Sequence of chain 21.B:
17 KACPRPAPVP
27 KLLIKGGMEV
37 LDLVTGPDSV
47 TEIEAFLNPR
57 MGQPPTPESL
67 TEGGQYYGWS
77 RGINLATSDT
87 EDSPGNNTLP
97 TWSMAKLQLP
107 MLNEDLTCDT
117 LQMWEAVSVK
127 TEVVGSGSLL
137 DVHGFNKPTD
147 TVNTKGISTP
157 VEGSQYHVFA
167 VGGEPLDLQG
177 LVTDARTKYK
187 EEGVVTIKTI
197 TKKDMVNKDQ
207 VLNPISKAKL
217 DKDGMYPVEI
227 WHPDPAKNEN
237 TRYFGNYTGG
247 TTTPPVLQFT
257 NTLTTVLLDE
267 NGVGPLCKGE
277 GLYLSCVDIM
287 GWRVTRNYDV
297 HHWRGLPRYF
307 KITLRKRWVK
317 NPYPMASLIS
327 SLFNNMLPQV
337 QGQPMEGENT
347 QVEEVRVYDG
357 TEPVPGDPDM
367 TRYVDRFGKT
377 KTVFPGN

Binding-site contacts:
Ligand atom C3 contacts residue GLY78 of chain 21.B at 4.1 Å.
Ligand atom O1B contacts residue SER89 of chain 21.B at 4.1 Å.
Ligand atom C3 contacts residue ARG77 of chain 21.B at 3.9 Å.
Ligand atom C6 contacts residue TYR72 of chain 21.B at 4.0 Å (hydrophobic).
Ligand atom O1A contacts residue TYR72 of chain 21.B at 3.4 Å.
Ligand atom O6 contacts residue ASN93 of chain 21.B at 3.2 Å (h-bond).
Ligand atom N5 contacts residue TYR72 of chain 21.B at 3.1 Å (h-bond).
Ligand atom C11 contacts residue ASP85 of chain 21.C at 4.0 Å.
Ligand atom C4 contacts residue ARG77 of chain 21.B at 4.0 Å.
Ligand atom C4 contacts residue GLY78 of chain 21.B at 3.6 Å.
Ligand atom O3 contacts residue GLY78 of chain 21.B at 3.4 Å.
Ligand atom C11 contacts residue TYR72 of chain 21.B at 4.0 Å (hydrophobic).
Ligand atom O4 contacts residue VAL296 of chain 21.B at 4.0 Å.
Ligand atom O4 contacts residue ASN80 of chain 21.B at 4.2 Å.
Ligand atom O1B contacts residue ASN80 of chain 21.B at 4.3 Å.
Ligand atom C10 contacts residue TYR72 of chain 21.B at 4.1 Å (hydrophobic).
Ligand atom C2 contacts residue GLY78 of chain 21.B at 4.1 Å.
Ligand atom O4 contacts residue HIS298 of chain 21.B at 2.9 Å (h-bond).
Ligand atom O1A contacts residue GLY78 of chain 21.B at 4.0 Å.
Ligand atom C1 contacts residue ARG77 of chain 21.B at 3.4 Å.
Ligand atom C4 contacts residue TYR72 of chain 21.B at 4.1 Å (hydrophobic).
Ligand atom O1B contacts residue TYR72 of chain 21.B at 4.2 Å.
Ligand atom O4 contacts residue THR291 of chain 21.B at 3.1 Å.
Ligand atom C8 contacts residue ARG77 of chain 21.B at 4.3 Å.
Ligand atom C5 contacts residue ASN93 of chain 21.B at 4.3 Å.
Ligand atom C1 contacts residue TYR72 of chain 21.B at 4.1 Å (hydrophobic).
Ligand atom O4 contacts residue GLY78 of chain 21.B at 3.0 Å.
Ligand atom O8 contacts residue TYR72 of chain 21.B at 3.4 Å (h-bond).
Ligand atom C3 contacts residue HIS298 of chain 21.B at 3.4 Å.
Ligand atom C3 contacts residue GLY78 of chain 21.B at 3.9 Å.
Ligand atom C5 contacts residue TYR72 of chain 21.B at 3.9 Å (hydrophobic).
Ligand atom O3 contacts residue VAL296 of chain 21.B at 4.0 Å.
Ligand atom O1A contacts residue ARG77 of chain 21.B at 2.9 Å (salt-bridge).
Ligand atom C6 contacts residue ASN93 of chain 21.B at 3.2 Å.
Ligand atom C4 contacts residue HIS298 of chain 21.B at 3.4 Å.
Ligand atom C3 contacts residue VAL296 of chain 21.B at 3.5 Å (hydrophobic).
Ligand atom O1B contacts residue ARG77 of chain 21.B at 3.1 Å (salt-bridge).
Ligand atom C7 contacts residue TYR72 of chain 21.B at 4.3 Å (hydrophobic).
Ligand atom O8 contacts residue ARG77 of chain 21.B at 3.4 Å (salt-bridge).
Ligand atom O4 contacts residue ILE79 of chain 21.B at 3.6 Å (h-bond).

A protein and the small-molecule ligand that binds it are described below.
Small molecule (SMILES): CC(=O)N[C@@H]1[C@@H](O[C@@H]2O[C@H](CO)[C@H](O)[C@H](O[C@]3(C(=O)O)C[C@H](O)[C@@H](NC(C)=O)[C@H]([C@H](O)[C@H](O)CO)O3)[C@H]2O)[C@H](O)[C@@H](CO[C@]2(C(=O)O)C[C@H](O)[C@@H](NC(C)=O)[C@H]([C@H](O)[C@H](O)CO)O2)O[C@H]1O

Sequence of chain 21.C:
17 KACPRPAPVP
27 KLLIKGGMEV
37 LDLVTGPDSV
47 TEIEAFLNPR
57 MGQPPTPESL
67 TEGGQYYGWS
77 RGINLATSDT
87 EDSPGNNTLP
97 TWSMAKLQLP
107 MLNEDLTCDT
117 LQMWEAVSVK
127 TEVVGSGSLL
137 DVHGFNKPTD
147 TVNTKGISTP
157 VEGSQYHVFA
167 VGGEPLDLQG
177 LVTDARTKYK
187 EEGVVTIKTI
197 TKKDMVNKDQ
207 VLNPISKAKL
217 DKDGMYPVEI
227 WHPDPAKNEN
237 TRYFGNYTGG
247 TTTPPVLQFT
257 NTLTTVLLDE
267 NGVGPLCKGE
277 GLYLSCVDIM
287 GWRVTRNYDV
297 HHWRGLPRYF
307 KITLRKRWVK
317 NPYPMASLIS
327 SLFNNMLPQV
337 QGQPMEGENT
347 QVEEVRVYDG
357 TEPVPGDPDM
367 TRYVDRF